Sequence of chain 1.G:
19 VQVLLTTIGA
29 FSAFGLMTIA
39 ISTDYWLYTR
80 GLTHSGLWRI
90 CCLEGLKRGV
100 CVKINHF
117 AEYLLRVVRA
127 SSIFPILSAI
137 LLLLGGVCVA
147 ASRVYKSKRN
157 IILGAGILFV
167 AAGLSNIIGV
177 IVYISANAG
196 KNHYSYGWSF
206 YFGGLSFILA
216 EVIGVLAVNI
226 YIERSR

This small molecule binds to this protein.
Small molecule (SMILES): Oc1nc2ccc(-c3c(Cl)cccc3OC(F)(F)F)cc2[nH]1

Sequence of chain 1.A:
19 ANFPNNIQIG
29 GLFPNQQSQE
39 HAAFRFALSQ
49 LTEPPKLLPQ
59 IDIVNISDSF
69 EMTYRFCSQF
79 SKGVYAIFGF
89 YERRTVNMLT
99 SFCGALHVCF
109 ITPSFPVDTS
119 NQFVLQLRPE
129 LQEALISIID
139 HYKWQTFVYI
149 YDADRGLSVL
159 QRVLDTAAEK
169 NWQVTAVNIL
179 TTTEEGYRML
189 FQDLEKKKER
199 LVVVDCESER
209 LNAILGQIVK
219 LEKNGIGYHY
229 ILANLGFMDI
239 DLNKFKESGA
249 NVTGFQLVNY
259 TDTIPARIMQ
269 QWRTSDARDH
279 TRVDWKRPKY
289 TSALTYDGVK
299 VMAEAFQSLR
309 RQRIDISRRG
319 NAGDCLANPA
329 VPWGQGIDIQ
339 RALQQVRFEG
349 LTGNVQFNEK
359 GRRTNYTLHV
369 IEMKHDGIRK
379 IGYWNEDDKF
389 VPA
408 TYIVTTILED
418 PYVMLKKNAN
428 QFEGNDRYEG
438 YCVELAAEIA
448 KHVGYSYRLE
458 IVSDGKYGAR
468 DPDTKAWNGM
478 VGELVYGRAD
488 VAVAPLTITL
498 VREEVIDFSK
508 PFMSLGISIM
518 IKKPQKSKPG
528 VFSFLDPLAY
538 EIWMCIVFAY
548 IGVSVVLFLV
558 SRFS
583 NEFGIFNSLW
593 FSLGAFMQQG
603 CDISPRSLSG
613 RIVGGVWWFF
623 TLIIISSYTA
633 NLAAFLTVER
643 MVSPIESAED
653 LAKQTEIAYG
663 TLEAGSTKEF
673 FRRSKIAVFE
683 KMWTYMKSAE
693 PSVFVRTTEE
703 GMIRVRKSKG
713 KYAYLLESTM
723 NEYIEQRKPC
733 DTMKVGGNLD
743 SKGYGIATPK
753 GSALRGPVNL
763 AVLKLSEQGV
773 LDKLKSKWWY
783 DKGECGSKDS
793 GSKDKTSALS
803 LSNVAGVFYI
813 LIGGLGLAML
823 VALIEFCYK

Binding-site contacts:
Ligand atom C14 contacts residue CYS542 of chain 1.A at 3.8 Å (hydrophobic).
Ligand atom O1 contacts residue ASN172 of chain 1.G at 2.9 Å (h-bond).
Ligand atom C13 contacts residue ASN172 of chain 1.G at 3.4 Å.
Ligand atom C1 contacts residue PHE545 of chain 1.A at 3.5 Å (hydrophobic).
Ligand atom C11 contacts residue GLY209 of chain 1.G at 3.6 Å.
Ligand atom F2 contacts residue ILE180 of chain 1.G at 3.3 Å.
Ligand atom F3 contacts residue CYS542 of chain 1.A at 3.4 Å.
Ligand atom C9 contacts residue GLY208 of chain 1.G at 3.6 Å.
Ligand atom C8 contacts residue PHE205 of chain 1.G at 3.5 Å (hydrophobic).
Ligand atom F2 contacts residue VAL176 of chain 1.G at 3.2 Å.
Ligand atom F2 contacts residue CYS542 of chain 1.A at 3.0 Å.
Ligand atom N1 contacts residue GLY208 of chain 1.G at 3.0 Å (h-bond).
Ligand atom C13 contacts residue GLY208 of chain 1.G at 3.2 Å.
Ligand atom F1 contacts residue ILE180 of chain 1.G at 3.4 Å.
Ligand atom C3 contacts residue TYR537 of chain 1.A at 3.3 Å (hydrophobic).
Ligand atom N1 contacts residue ASN172 of chain 1.G at 3.1 Å (h-bond).
Ligand atom N2 contacts residue GLY209 of chain 1.G at 3.5 Å (h-bond).
Ligand atom O2 contacts residue PHE205 of chain 1.G at 3.7 Å.
Ligand atom C9 contacts residue GLY209 of chain 1.G at 3.4 Å.
Ligand atom F3 contacts residue MET541 of chain 1.A at 3.3 Å.
Ligand atom C6 contacts residue PHE545 of chain 1.A at 3.5 Å (hydrophobic).
Ligand atom CL1 contacts residue PHE545 of chain 1.A at 3.4 Å.
Ligand atom O1 contacts residue GLY208 of chain 1.G at 3.5 Å.
Ligand atom C12 contacts residue GLY209 of chain 1.G at 3.8 Å.
Ligand atom C3 contacts residue MET541 of chain 1.A at 3.7 Å (hydrophobic).
Ligand atom N2 contacts residue VAL176 of chain 1.G at 3.5 Å.
Ligand atom C12 contacts residue PHE545 of chain 1.A at 3.5 Å (hydrophobic).
Ligand atom CL1 contacts residue GLY209 of chain 1.G at 3.4 Å.
Ligand atom N2 contacts residue GLY208 of chain 1.G at 3.4 Å.
Ligand atom C8 contacts residue GLY209 of chain 1.G at 3.8 Å.
Ligand atom N2 contacts residue PHE205 of chain 1.G at 3.8 Å.
Ligand atom O1 contacts residue MET35 of chain 1.G at 3.4 Å.
Ligand atom C9 contacts residue VAL176 of chain 1.G at 3.6 Å (hydrophobic).
Ligand atom C13 contacts residue VAL176 of chain 1.G at 3.4 Å (hydrophobic).
Ligand atom C4 contacts residue MET541 of chain 1.A at 3.8 Å (hydrophobic).
Ligand atom N1 contacts residue VAL176 of chain 1.G at 3.4 Å.
Ligand atom C2 contacts residue MET541 of chain 1.A at 3.8 Å (hydrophobic).
Ligand atom C10 contacts residue GLY208 of chain 1.G at 3.5 Å.
Ligand atom C10 contacts residue GLY209 of chain 1.G at 3.5 Å.
Ligand atom C10 contacts residue VAL176 of chain 1.G at 3.5 Å (hydrophobic).